Sequence of chain 1.C:
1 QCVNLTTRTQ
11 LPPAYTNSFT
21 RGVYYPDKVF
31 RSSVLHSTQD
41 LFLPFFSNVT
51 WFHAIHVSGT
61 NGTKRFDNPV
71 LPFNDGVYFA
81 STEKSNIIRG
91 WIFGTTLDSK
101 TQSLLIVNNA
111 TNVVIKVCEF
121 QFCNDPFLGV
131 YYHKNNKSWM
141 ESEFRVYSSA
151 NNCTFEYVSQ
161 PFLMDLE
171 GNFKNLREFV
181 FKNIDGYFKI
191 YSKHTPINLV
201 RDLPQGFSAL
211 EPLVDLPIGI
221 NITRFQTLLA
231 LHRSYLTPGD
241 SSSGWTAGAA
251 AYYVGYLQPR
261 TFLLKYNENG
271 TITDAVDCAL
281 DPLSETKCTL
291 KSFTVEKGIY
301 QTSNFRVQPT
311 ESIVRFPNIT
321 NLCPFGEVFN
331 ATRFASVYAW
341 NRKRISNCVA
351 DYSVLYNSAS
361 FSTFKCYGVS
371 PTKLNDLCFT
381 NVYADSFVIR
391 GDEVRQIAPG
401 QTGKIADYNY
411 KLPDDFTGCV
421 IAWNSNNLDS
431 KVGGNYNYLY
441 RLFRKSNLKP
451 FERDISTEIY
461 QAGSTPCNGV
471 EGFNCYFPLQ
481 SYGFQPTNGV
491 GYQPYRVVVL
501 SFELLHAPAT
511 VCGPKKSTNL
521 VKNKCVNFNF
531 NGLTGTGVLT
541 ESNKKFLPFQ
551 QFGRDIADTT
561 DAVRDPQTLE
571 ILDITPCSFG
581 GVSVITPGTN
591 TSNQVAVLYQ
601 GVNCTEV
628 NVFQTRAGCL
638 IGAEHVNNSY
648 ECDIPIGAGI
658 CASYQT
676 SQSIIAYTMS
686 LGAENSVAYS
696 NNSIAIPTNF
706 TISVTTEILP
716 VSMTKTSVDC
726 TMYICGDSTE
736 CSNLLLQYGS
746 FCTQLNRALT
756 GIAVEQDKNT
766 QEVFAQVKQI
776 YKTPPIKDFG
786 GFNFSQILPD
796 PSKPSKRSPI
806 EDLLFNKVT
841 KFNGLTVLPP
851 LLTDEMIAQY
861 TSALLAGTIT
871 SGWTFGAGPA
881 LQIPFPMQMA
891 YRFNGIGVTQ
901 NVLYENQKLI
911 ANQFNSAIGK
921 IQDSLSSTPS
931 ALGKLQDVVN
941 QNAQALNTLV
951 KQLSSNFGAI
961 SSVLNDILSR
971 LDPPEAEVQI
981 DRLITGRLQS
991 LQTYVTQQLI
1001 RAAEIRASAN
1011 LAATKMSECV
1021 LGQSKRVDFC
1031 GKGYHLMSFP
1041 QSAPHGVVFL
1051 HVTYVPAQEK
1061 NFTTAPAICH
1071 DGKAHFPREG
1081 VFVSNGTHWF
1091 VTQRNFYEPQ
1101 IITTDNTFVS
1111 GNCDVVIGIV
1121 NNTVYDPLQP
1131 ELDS

Sequence of chain 1.A:
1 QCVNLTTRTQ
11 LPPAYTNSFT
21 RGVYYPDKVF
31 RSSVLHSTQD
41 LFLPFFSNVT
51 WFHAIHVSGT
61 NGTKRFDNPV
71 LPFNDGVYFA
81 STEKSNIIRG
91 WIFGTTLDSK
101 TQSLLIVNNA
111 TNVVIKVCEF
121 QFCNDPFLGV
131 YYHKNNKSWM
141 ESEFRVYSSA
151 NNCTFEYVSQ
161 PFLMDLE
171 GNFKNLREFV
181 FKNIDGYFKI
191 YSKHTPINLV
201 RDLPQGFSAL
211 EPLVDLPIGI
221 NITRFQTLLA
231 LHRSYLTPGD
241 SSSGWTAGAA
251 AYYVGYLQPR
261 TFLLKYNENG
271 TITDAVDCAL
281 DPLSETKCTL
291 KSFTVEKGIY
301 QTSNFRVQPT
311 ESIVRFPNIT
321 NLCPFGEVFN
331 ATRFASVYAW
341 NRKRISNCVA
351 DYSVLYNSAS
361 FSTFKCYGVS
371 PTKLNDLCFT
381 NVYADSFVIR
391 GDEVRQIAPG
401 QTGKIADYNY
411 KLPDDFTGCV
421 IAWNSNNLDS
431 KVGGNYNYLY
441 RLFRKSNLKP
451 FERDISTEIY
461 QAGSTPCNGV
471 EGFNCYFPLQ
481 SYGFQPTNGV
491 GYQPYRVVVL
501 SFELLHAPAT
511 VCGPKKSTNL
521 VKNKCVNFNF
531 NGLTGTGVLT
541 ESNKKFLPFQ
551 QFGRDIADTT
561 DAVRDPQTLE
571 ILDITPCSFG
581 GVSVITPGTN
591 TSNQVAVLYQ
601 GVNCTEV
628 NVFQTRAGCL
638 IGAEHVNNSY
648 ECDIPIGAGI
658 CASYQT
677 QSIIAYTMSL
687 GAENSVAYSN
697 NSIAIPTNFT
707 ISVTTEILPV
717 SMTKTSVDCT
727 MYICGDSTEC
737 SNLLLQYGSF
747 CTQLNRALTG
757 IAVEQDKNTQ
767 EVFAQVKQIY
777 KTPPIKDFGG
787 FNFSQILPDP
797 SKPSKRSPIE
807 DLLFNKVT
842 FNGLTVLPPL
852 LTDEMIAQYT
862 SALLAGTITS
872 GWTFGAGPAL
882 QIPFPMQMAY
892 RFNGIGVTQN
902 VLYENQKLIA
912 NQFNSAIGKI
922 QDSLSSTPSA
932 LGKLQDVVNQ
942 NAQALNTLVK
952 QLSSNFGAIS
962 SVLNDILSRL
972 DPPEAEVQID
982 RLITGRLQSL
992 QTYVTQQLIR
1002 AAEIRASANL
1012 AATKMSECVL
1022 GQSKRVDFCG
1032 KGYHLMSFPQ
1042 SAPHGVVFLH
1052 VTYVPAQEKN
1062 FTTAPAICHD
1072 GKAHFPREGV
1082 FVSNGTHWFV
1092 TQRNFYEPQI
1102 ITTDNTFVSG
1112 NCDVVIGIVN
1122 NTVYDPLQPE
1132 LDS

This protein binds this small molecule.
Small molecule (SMILES): CC(=O)N[C@@H]1[C@@H](O)[C@H](O)[C@@H](CO)O[C@H]1O

Binding-site contacts:
Ligand atom O7 contacts residue ILE1117 of chain 1.C at 4.4 Å.
Ligand atom N2 contacts residue ASN696 of chain 1.C at 2.8 Å (h-bond).
Ligand atom C4 contacts residue ASN696 of chain 1.C at 4.2 Å.
Ligand atom C8 contacts residue GLY1118 of chain 1.C at 4.0 Å.
Ligand atom C2 contacts residue ASN696 of chain 1.C at 2.4 Å.
Ligand atom C1 contacts residue ASN696 of chain 1.C at 1.4 Å.
Ligand atom C1 contacts residue ASP783 of chain 1.A at 4.2 Å.
Ligand atom C3 contacts residue ASN696 of chain 1.C at 3.8 Å.
Ligand atom O7 contacts residue ASN696 of chain 1.C at 4.0 Å.
Ligand atom C8 contacts residue ILE1117 of chain 1.C at 3.8 Å (hydrophobic).
Ligand atom O5 contacts residue ASP783 of chain 1.A at 4.1 Å.
Ligand atom O5 contacts residue ASN696 of chain 1.C at 2.4 Å (h-bond).
Ligand atom C5 contacts residue ASN696 of chain 1.C at 3.7 Å.
Ligand atom C7 contacts residue ASN696 of chain 1.C at 3.6 Å.